Sequence of chain 1.A:
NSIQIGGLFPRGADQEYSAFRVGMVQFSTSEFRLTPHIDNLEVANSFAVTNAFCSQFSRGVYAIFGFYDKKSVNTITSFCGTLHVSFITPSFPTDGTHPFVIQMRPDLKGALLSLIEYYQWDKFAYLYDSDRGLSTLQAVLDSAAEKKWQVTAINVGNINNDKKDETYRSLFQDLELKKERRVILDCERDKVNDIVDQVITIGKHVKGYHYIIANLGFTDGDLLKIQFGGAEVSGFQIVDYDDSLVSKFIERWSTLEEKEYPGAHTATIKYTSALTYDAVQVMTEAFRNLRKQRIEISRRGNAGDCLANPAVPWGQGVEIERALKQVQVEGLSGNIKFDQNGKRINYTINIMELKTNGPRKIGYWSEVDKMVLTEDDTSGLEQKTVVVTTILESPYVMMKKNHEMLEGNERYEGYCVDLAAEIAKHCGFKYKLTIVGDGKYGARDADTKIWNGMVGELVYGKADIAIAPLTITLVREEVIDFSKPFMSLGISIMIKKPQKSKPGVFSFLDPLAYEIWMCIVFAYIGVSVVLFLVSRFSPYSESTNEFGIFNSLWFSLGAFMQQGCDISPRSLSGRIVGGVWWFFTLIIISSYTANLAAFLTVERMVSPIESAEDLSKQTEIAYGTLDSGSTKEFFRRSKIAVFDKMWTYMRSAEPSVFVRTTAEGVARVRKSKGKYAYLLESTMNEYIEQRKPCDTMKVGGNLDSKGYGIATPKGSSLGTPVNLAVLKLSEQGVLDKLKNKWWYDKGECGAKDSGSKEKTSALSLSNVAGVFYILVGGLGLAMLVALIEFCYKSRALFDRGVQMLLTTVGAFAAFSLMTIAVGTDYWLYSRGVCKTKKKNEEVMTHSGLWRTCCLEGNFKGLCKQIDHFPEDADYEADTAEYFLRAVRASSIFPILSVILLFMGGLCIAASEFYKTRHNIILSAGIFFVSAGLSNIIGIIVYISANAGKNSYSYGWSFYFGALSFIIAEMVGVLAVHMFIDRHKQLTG

Binding-site contacts:
Ligand atom C13 contacts residue SER720 of chain 1.A at 3.5 Å.
Ligand atom S2 contacts residue LYS754 of chain 1.D at 3.7 Å.
Ligand atom C4 contacts residue GLY722 of chain 1.A at 3.2 Å.
Ligand atom C11 contacts residue MET487 of chain 1.D at 3.7 Å (hydrophobic).
Ligand atom O2 contacts residue PRO485 of chain 1.D at 3.4 Å (h-bond).
Ligand atom N3 contacts residue LYS754 of chain 1.D at 3.4 Å (salt-bridge).
Ligand atom C7 contacts residue ILE472 of chain 1.A at 3.7 Å (hydrophobic).
Ligand atom C10 contacts residue SER720 of chain 1.A at 3.6 Å.
Ligand atom C14 contacts residue SER720 of chain 1.A at 3.7 Å.
Ligand atom O2 contacts residue MET487 of chain 1.D at 3.6 Å (h-bond).
Ligand atom C10 contacts residue PHE486 of chain 1.D at 3.6 Å (hydrophobic).
Ligand atom O3 contacts residue MET487 of chain 1.D at 3.3 Å.
Ligand atom C4 contacts residue LYS721 of chain 1.A at 3.8 Å.
Ligand atom C3 contacts residue GLY722 of chain 1.A at 3.3 Å.
Ligand atom C8 contacts residue PRO485 of chain 1.D at 3.4 Å (hydrophobic).
Ligand atom O4 contacts residue MET487 of chain 1.D at 3.4 Å.
Ligand atom O1 contacts residue SER488 of chain 1.D at 3.8 Å.
Ligand atom C11 contacts residue PHE486 of chain 1.D at 3.2 Å (hydrophobic).
Ligand atom CL contacts residue ASP751 of chain 1.D at 3.1 Å.
Ligand atom C3 contacts residue LYS721 of chain 1.A at 3.8 Å.
Ligand atom N3 contacts residue SER720 of chain 1.A at 3.0 Å (h-bond).
Ligand atom C13 contacts residue PHE486 of chain 1.D at 3.3 Å (hydrophobic).
Ligand atom O3 contacts residue SER488 of chain 1.D at 2.7 Å (h-bond).
Ligand atom S1 contacts residue PRO485 of chain 1.D at 3.4 Å (h-bond).
Ligand atom C12 contacts residue PHE486 of chain 1.D at 3.1 Å (hydrophobic).
Ligand atom O4 contacts residue PHE486 of chain 1.D at 3.6 Å.
Ligand atom C14 contacts residue PHE486 of chain 1.D at 3.6 Å (hydrophobic).
Ligand atom O2 contacts residue PHE486 of chain 1.D at 3.7 Å.
Ligand atom N2 contacts residue SER720 of chain 1.A at 3.5 Å (h-bond).
Ligand atom C1 contacts residue PRO485 of chain 1.D at 3.6 Å (hydrophobic).
Ligand atom O4 contacts residue LYS754 of chain 1.D at 3.3 Å (salt-bridge).
Ligand atom C12 contacts residue SER720 of chain 1.A at 3.7 Å.
Ligand atom C2 contacts residue PRO485 of chain 1.A at 3.8 Å (hydrophobic).
Ligand atom N1 contacts residue PRO485 of chain 1.D at 2.3 Å (h-bond).
Ligand atom C4 contacts residue ILE472 of chain 1.A at 3.9 Å (hydrophobic).
Ligand atom C9 contacts residue PHE486 of chain 1.D at 3.4 Å (hydrophobic).
Ligand atom C5 contacts residue ILE472 of chain 1.A at 3.6 Å (hydrophobic).
Ligand atom S2 contacts residue MET487 of chain 1.D at 3.9 Å.
Ligand atom C11 contacts residue SER488 of chain 1.D at 3.7 Å.
Ligand atom O2 contacts residue SER488 of chain 1.D at 3.4 Å (h-bond).

A small-molecule ligand and the protein it binds are described below.
Small molecule (SMILES): NS(=O)(=O)c1cc2c(cc1Cl)N[C@H]([C@H]1C[C@H]3C=C[C@@H]1C3)NS2(=O)=O

Sequence of chain 1.D:
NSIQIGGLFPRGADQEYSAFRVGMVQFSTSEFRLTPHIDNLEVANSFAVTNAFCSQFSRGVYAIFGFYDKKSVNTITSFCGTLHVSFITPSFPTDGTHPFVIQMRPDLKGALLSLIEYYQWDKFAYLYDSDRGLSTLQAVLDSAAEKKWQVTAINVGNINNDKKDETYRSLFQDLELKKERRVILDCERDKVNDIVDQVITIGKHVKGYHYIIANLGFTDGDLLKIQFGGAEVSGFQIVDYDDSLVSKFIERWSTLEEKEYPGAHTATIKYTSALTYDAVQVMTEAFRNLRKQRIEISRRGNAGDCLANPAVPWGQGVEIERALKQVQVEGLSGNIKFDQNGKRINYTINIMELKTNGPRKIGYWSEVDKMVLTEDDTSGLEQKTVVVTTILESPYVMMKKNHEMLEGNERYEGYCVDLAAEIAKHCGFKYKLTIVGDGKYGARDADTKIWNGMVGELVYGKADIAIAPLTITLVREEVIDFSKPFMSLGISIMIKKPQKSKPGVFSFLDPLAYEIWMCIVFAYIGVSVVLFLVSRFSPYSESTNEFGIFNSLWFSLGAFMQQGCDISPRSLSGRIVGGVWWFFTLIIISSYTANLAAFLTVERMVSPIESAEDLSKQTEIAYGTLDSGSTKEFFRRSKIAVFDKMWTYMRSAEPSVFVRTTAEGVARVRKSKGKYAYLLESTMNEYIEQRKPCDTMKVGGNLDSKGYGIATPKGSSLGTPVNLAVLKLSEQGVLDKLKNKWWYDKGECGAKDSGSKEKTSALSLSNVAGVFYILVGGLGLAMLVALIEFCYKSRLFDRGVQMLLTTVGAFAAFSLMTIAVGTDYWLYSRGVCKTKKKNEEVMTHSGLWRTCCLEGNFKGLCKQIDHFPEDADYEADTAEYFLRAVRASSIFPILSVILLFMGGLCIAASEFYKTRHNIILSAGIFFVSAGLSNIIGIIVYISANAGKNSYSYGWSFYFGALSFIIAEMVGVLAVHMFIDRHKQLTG